Sequence of chain 1.S:
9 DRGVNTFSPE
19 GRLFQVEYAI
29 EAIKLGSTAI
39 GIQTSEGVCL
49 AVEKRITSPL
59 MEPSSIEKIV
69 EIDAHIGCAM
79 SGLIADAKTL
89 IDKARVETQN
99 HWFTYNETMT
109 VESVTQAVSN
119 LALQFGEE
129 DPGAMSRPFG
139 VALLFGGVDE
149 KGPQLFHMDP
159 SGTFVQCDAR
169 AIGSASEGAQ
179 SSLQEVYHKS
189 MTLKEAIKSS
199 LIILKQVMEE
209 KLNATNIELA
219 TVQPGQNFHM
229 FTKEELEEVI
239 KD

Binding-site contacts:
Ligand atom O contacts residue GLY76 of chain 1.T at 3.1 Å (h-bond).
Ligand atom O contacts residue LYS62 of chain 1.T at 3.4 Å (salt-bridge).
Ligand atom N contacts residue THR161 of chain 1.S at 3.5 Å (h-bond).
Ligand atom CB contacts residue GLY76 of chain 1.T at 3.8 Å.
Ligand atom N contacts residue THR78 of chain 1.T at 3.5 Å (h-bond).
Ligand atom CA contacts residue GLY76 of chain 1.T at 3.7 Å.
Ligand atom OH contacts residue LEU21 of chain 1.S at 2.6 Å (h-bond).
Ligand atom N contacts residue GLY76 of chain 1.T at 2.7 Å (h-bond).
Ligand atom O contacts residue GLY32 of chain 1.T at 3.2 Å.
Ligand atom CZ contacts residue ARG20 of chain 1.S at 3.2 Å.
Ligand atom C contacts residue GLY76 of chain 1.T at 3.5 Å.
Ligand atom CD1 contacts residue ALA28 of chain 1.T at 3.3 Å (hydrophobic).
Ligand atom CA contacts residue SER159 of chain 1.S at 3.7 Å.
Ligand atom CZ contacts residue GLY19 of chain 1.S at 3.0 Å.
Ligand atom CE1 contacts residue GLY19 of chain 1.S at 3.1 Å.
Ligand atom OXT contacts residue LYS62 of chain 1.T at 3.2 Å (salt-bridge).
Ligand atom O contacts residue THR78 of chain 1.T at 3.6 Å (h-bond).
Ligand atom C contacts residue SER33 of chain 1.T at 3.8 Å.
Ligand atom CA contacts residue THR161 of chain 1.S at 3.6 Å.
Ligand atom CE1 contacts residue VAL24 of chain 1.S at 3.8 Å (hydrophobic).
Ligand atom CE1 contacts residue ALA28 of chain 1.T at 3.5 Å (hydrophobic).
Ligand atom CE2 contacts residue ARG20 of chain 1.S at 3.2 Å.
Ligand atom C contacts residue GLY32 of chain 1.T at 3.8 Å.
Ligand atom CD1 contacts residue SER159 of chain 1.S at 3.9 Å.
Ligand atom CB contacts residue ILE74 of chain 1.T at 3.7 Å (hydrophobic).
Ligand atom CE2 contacts residue GLU25 of chain 1.S at 3.1 Å.
Ligand atom OXT contacts residue SER33 of chain 1.T at 3.0 Å (h-bond).
Ligand atom CB contacts residue THR78 of chain 1.T at 3.5 Å.
Ligand atom CA contacts residue GLY76 of chain 1.T at 3.4 Å.
Ligand atom O contacts residue SER33 of chain 1.T at 3.6 Å.
Ligand atom CZ contacts residue VAL24 of chain 1.S at 3.8 Å (hydrophobic).
Ligand atom CE1 contacts residue LEU77 of chain 1.T at 3.5 Å (hydrophobic).
Ligand atom OH contacts residue VAL24 of chain 1.S at 3.8 Å.
Ligand atom OH contacts residue ARG20 of chain 1.S at 3.5 Å.
Ligand atom O contacts residue ALA75 of chain 1.T at 3.3 Å.
Ligand atom C contacts residue LYS62 of chain 1.T at 3.5 Å.
Ligand atom CB contacts residue GLY76 of chain 1.T at 3.7 Å.
Ligand atom CD1 contacts residue GLY76 of chain 1.T at 3.8 Å.
Ligand atom C contacts residue THR78 of chain 1.T at 3.5 Å.
Ligand atom CD2 contacts residue GLU25 of chain 1.S at 3.5 Å.

Sequence of chain 1.T:
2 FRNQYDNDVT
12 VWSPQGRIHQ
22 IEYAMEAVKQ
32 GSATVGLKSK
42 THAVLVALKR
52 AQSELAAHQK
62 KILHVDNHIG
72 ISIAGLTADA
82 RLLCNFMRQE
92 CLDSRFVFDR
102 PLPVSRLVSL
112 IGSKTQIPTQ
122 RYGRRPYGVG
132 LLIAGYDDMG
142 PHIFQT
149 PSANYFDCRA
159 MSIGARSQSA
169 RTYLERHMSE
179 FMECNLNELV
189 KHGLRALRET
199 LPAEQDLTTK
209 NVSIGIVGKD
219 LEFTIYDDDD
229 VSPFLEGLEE

This small molecule binds to this protein.
Small molecule (SMILES): C[C@H](NC(=O)[C@H](Cc1ccccc1)NC(=O)[C@@H](N)Cc1ccc(O)cc1)C(=O)O